Sequence of chain 1.DB:
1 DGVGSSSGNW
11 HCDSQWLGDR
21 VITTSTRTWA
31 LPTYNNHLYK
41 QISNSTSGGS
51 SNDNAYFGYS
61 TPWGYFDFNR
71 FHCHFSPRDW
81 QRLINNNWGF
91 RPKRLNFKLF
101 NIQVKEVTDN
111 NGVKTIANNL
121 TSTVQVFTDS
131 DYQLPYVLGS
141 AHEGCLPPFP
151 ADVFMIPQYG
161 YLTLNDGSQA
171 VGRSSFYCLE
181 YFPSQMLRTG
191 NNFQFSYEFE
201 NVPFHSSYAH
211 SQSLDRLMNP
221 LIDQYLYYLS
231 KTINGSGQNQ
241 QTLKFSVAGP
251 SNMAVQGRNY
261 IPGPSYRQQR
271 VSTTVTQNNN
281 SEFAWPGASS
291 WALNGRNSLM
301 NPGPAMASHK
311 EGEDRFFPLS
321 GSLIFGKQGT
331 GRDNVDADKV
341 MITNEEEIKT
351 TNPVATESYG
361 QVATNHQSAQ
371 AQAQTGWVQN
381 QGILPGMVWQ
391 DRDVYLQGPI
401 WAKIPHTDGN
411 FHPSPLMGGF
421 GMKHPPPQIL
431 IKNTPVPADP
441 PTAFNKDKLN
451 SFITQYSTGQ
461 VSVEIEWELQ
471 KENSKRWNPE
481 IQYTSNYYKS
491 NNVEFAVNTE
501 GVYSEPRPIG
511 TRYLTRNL

Binding-site contacts:
Ligand atom C2 contacts residue TRP285 of chain 1.CB at 3.5 Å (hydrophobic).
Ligand atom O2 contacts residue VAL255 of chain 1.DB at 3.9 Å.
Ligand atom C6 contacts residue TRP285 of chain 1.CB at 3.4 Å (hydrophobic).
Ligand atom O1 contacts residue ASN252 of chain 1.DB at 4.2 Å.
Ligand atom O4 contacts residue TRP285 of chain 1.CB at 3.2 Å.
Ligand atom C5 contacts residue TRP285 of chain 1.CB at 3.7 Å (hydrophobic).
Ligand atom O2 contacts residue TRP285 of chain 1.CB at 4.3 Å.
Ligand atom C2 contacts residue ASN252 of chain 1.DB at 4.4 Å.
Ligand atom O6 contacts residue TRP285 of chain 1.CB at 3.2 Å (h-bond).
Ligand atom O1 contacts residue TRP285 of chain 1.CB at 3.1 Å.
Ligand atom C3 contacts residue TRP285 of chain 1.CB at 4.0 Å (hydrophobic).
Ligand atom O3 contacts residue TRP285 of chain 1.CB at 3.9 Å.
Ligand atom O5 contacts residue TRP285 of chain 1.CB at 3.1 Å (h-bond).
Ligand atom C4 contacts residue TRP285 of chain 1.CB at 4.0 Å (hydrophobic).
Ligand atom O1 contacts residue VAL255 of chain 1.DB at 4.0 Å.
Ligand atom O2 contacts residue ASN252 of chain 1.DB at 3.1 Å (h-bond).
Ligand atom C1 contacts residue TRP285 of chain 1.CB at 3.5 Å (hydrophobic).
Ligand atom O1 contacts residue ALA254 of chain 1.DB at 4.3 Å.

A protein and the small-molecule ligand that binds it are described below.
Small molecule (SMILES): OC[C@H]1O[C@@H](O)[C@H](O)[C@@H](O)[C@H]1O

Sequence of chain 1.CB:
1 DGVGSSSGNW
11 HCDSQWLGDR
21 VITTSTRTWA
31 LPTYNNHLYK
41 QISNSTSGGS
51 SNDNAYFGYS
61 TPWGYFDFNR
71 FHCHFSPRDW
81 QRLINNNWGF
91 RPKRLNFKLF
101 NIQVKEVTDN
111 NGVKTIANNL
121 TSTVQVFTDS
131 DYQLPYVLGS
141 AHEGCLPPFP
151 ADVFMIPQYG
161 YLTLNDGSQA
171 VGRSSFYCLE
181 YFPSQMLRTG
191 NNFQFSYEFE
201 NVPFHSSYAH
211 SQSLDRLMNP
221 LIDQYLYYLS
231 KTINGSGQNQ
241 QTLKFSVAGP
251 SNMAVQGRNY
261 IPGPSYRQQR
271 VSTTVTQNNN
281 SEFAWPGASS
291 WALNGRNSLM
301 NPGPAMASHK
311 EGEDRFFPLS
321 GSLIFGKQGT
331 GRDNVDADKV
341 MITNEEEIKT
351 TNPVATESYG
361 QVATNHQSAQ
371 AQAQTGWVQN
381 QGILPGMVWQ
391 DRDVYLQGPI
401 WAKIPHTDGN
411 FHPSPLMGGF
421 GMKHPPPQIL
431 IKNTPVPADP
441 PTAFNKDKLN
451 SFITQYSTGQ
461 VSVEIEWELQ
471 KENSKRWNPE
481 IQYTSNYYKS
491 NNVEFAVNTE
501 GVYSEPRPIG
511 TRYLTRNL